Sequence of chain 2.A:
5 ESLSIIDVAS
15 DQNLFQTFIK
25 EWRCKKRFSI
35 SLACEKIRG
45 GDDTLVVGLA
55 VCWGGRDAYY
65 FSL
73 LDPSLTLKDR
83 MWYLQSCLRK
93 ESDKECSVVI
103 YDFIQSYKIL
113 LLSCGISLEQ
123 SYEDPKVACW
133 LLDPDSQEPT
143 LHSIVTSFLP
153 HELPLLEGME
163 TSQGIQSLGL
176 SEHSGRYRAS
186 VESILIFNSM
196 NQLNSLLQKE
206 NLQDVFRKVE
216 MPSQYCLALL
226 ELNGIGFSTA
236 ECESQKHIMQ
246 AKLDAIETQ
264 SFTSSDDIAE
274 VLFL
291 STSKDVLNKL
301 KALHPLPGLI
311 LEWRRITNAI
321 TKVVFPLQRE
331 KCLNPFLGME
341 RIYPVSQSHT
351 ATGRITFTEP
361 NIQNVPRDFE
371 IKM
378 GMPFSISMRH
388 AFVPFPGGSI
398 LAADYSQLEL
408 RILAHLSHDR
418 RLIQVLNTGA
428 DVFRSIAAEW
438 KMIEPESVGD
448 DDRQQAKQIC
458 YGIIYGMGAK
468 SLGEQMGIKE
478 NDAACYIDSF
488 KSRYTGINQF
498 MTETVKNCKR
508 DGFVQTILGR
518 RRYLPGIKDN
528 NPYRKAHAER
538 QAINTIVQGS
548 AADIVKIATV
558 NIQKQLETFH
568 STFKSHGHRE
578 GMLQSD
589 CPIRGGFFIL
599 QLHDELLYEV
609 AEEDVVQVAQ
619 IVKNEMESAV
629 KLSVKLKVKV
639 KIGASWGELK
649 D

A small-molecule ligand and the protein it binds are described below.
Small molecule (SMILES): Nc1nc2c(ncn2[C@H]2CC[C@@H](CO[P](=O)(O)O[P](=O)(O)OP(=O)(O)O)O2)c(=O)[nH]1

Binding-site contacts:
Ligand atom C2 contacts residue TYR462 of chain 2.A at 3.6 Å (hydrophobic).
Ligand atom N2 contacts residue ASN541 of chain 2.A at 3.9 Å.
Ligand atom O1A contacts residue DG13 of chain 2.B at 3.0 Å.
Ligand atom O1G contacts residue TYR458 of chain 2.A at 3.0 Å (h-bond).
Ligand atom C6 contacts residue C4 of chain 2.C at 3.6 Å.
Ligand atom N1 contacts residue C4 of chain 2.C at 3.2 Å (h-bond).
Ligand atom C8 contacts residue TYR462 of chain 2.A at 3.8 Å (hydrophobic).
Ligand atom N9 contacts residue TYR462 of chain 2.A at 3.7 Å.
Ligand atom N1 contacts residue DG13 of chain 2.B at 3.4 Å (h-bond).
Ligand atom O6 contacts residue TYR462 of chain 2.A at 3.9 Å.
Ligand atom N2 contacts residue C5 of chain 2.C at 3.1 Å (h-bond).
Ligand atom C3' contacts residue GLU406 of chain 2.A at 3.3 Å.
Ligand atom N7 contacts residue DG13 of chain 2.B at 3.9 Å.
Ligand atom C5 contacts residue TYR462 of chain 2.A at 3.0 Å (hydrophobic).
Ligand atom N1 contacts residue C5 of chain 2.C at 3.6 Å (h-bond).
Ligand atom N3 contacts residue TYR462 of chain 2.A at 3.7 Å.
Ligand atom N3 contacts residue GLN545 of chain 2.A at 3.4 Å (h-bond).
Ligand atom C4 contacts residue TYR462 of chain 2.A at 3.2 Å (hydrophobic).
Ligand atom N2 contacts residue C4 of chain 2.C at 3.3 Å (h-bond).
Ligand atom C6 contacts residue TYR462 of chain 2.A at 3.3 Å (hydrophobic).
Ligand atom C2 contacts residue C5 of chain 2.C at 3.8 Å.
Ligand atom PA contacts residue DG13 of chain 2.B at 3.4 Å.
Ligand atom N7 contacts residue TYR462 of chain 2.A at 3.4 Å (h-bond).
Ligand atom C2' contacts residue GLU406 of chain 2.A at 3.4 Å.
Ligand atom O4' contacts residue GLU406 of chain 2.A at 3.2 Å (salt-bridge).
Ligand atom O2A contacts residue DG13 of chain 2.B at 3.5 Å.
Ligand atom C1' contacts residue GLU406 of chain 2.A at 3.5 Å.
Ligand atom C6 contacts residue DG13 of chain 2.B at 3.4 Å.
Ligand atom C8 contacts residue DG13 of chain 2.B at 3.6 Å.
Ligand atom C2 contacts residue DG13 of chain 2.B at 3.8 Å.
Ligand atom C5 contacts residue DG13 of chain 2.B at 3.9 Å.
Ligand atom O5' contacts residue DG13 of chain 2.B at 3.4 Å.
Ligand atom O2A contacts residue ASP401 of chain 2.A at 3.6 Å.
Ligand atom N3 contacts residue DG13 of chain 2.B at 3.9 Å.
Ligand atom O2G contacts residue TYR462 of chain 2.A at 3.2 Å (h-bond).
Ligand atom C4' contacts residue GLU406 of chain 2.A at 3.2 Å.
Ligand atom N1 contacts residue TYR462 of chain 2.A at 3.5 Å.
Ligand atom O3G contacts residue LYS454 of chain 2.A at 3.0 Å (salt-bridge).
Ligand atom O6 contacts residue DG13 of chain 2.B at 3.1 Å (h-bond).
Ligand atom O6 contacts residue C4 of chain 2.C at 2.9 Å (h-bond).